Sequence of chain 1.A:
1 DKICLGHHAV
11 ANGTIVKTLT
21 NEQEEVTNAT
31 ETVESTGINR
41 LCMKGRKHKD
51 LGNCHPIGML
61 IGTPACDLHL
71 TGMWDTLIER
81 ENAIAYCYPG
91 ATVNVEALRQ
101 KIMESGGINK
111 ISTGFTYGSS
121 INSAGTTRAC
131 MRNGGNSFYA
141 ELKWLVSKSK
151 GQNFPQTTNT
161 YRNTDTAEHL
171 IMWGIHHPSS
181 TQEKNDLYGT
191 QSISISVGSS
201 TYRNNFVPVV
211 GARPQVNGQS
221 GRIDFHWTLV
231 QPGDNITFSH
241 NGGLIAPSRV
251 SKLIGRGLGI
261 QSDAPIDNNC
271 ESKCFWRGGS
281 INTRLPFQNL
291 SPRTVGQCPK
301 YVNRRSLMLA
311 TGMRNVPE

A protein and the small-molecule ligand that binds it are described below.
Small molecule (SMILES): CC(=O)N[C@@H]1[C@@H](O)[C@H](O)[C@@H](CO)O[C@H]1O

Sequence of chain 1.E:
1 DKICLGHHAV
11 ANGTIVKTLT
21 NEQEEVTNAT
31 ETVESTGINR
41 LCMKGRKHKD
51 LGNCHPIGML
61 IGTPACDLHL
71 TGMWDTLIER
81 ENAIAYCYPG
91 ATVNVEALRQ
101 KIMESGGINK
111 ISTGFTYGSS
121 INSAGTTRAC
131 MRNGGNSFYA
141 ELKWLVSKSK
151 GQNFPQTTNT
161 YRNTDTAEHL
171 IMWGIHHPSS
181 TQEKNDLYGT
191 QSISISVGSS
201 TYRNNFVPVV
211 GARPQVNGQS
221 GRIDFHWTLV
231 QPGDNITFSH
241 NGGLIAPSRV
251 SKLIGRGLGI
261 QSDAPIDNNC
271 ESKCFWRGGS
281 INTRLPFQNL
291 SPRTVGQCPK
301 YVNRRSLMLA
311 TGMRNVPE

Binding-site contacts:
Ligand atom C4 contacts residue ASN235 of chain 1.A at 4.1 Å.
Ligand atom N2 contacts residue ASN235 of chain 1.A at 2.7 Å (h-bond).
Ligand atom O5 contacts residue ASN235 of chain 1.A at 2.4 Å (h-bond).
Ligand atom C7 contacts residue PRO214 of chain 1.E at 4.5 Å (hydrophobic).
Ligand atom C1 contacts residue ARG162 of chain 1.A at 4.2 Å.
Ligand atom C3 contacts residue ASN235 of chain 1.A at 3.7 Å.
Ligand atom C8 contacts residue ASP234 of chain 1.A at 3.8 Å.
Ligand atom C8 contacts residue GLY233 of chain 1.A at 3.3 Å.
Ligand atom C1 contacts residue ASN235 of chain 1.A at 1.4 Å.
Ligand atom C5 contacts residue ASN235 of chain 1.A at 3.7 Å.
Ligand atom C2 contacts residue ASN235 of chain 1.A at 2.3 Å.
Ligand atom N2 contacts residue GLY233 of chain 1.A at 3.6 Å.
Ligand atom C7 contacts residue ASN235 of chain 1.A at 3.2 Å.
Ligand atom O7 contacts residue ASN235 of chain 1.A at 3.3 Å (h-bond).
Ligand atom C8 contacts residue SER200 of chain 1.A at 4.3 Å.
Ligand atom C7 contacts residue GLY233 of chain 1.A at 4.0 Å.
Ligand atom O5 contacts residue ARG162 of chain 1.A at 4.1 Å.
Ligand atom C8 contacts residue ASN235 of chain 1.A at 4.3 Å.
Ligand atom O7 contacts residue PRO214 of chain 1.E at 3.6 Å.